Binding-site contacts:
Ligand atom O7 contacts residue THR371 of chain 1.C at 4.3 Å.
Ligand atom C7 contacts residue THR365 of chain 1.C at 3.8 Å.
Ligand atom N2 contacts residue THR365 of chain 1.C at 3.1 Å (h-bond).
Ligand atom C1 contacts residue THR365 of chain 1.C at 3.7 Å.
Ligand atom C3 contacts residue THR365 of chain 1.C at 4.4 Å.
Ligand atom N2 contacts residue ASN363 of chain 1.C at 3.0 Å (h-bond).
Ligand atom C7 contacts residue THR371 of chain 1.C at 4.5 Å.
Ligand atom O7 contacts residue GLN375 of chain 1.C at 4.0 Å.
Ligand atom C5 contacts residue GLU366 of chain 1.C at 4.2 Å.
Ligand atom C4 contacts residue ASN363 of chain 1.C at 4.2 Å.
Ligand atom O5 contacts residue ASN363 of chain 1.C at 2.4 Å (h-bond).
Ligand atom C8 contacts residue GLN375 of chain 1.C at 3.0 Å.
Ligand atom C2 contacts residue ASN363 of chain 1.C at 2.5 Å.
Ligand atom C7 contacts residue ASN363 of chain 1.C at 3.4 Å.
Ligand atom C7 contacts residue GLN375 of chain 1.C at 3.7 Å.
Ligand atom C3 contacts residue ASN363 of chain 1.C at 3.9 Å.
Ligand atom C1 contacts residue GLU366 of chain 1.C at 4.5 Å.
Ligand atom C8 contacts residue THR371 of chain 1.C at 3.6 Å.
Ligand atom C2 contacts residue THR365 of chain 1.C at 3.9 Å.
Ligand atom C1 contacts residue ASN363 of chain 1.C at 1.4 Å.
Ligand atom C5 contacts residue ASN363 of chain 1.C at 3.7 Å.
Ligand atom C6 contacts residue GLU366 of chain 1.C at 3.8 Å.
Ligand atom O5 contacts residue GLU366 of chain 1.C at 3.9 Å.
Ligand atom C8 contacts residue THR365 of chain 1.C at 3.8 Å.
Ligand atom O7 contacts residue ASN363 of chain 1.C at 3.3 Å (h-bond).
Ligand atom N2 contacts residue GLN375 of chain 1.C at 4.4 Å.
Ligand atom O6 contacts residue GLU366 of chain 1.C at 3.6 Å.

The protein below binds the small molecule below.
Small molecule (SMILES): CC(=O)N[C@H]1[C@H](O[C@H]2[C@H](O)[C@@H](NC(C)=O)CO[C@@H]2CO)O[C@H](CO)[C@@H](O)[C@@H]1O

Sequence of chain 1.C:
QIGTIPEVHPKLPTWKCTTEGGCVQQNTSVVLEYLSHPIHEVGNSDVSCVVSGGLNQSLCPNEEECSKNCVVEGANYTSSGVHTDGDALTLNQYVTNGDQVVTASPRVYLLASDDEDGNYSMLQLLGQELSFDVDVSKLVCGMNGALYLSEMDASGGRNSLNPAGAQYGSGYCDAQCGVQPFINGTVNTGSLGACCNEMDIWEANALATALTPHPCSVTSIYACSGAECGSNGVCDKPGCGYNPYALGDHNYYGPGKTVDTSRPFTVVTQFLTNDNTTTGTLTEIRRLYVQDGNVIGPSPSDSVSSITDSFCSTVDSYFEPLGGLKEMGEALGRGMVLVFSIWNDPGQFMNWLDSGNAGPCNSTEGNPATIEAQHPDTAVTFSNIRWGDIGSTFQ